Sequence of chain 1.C:
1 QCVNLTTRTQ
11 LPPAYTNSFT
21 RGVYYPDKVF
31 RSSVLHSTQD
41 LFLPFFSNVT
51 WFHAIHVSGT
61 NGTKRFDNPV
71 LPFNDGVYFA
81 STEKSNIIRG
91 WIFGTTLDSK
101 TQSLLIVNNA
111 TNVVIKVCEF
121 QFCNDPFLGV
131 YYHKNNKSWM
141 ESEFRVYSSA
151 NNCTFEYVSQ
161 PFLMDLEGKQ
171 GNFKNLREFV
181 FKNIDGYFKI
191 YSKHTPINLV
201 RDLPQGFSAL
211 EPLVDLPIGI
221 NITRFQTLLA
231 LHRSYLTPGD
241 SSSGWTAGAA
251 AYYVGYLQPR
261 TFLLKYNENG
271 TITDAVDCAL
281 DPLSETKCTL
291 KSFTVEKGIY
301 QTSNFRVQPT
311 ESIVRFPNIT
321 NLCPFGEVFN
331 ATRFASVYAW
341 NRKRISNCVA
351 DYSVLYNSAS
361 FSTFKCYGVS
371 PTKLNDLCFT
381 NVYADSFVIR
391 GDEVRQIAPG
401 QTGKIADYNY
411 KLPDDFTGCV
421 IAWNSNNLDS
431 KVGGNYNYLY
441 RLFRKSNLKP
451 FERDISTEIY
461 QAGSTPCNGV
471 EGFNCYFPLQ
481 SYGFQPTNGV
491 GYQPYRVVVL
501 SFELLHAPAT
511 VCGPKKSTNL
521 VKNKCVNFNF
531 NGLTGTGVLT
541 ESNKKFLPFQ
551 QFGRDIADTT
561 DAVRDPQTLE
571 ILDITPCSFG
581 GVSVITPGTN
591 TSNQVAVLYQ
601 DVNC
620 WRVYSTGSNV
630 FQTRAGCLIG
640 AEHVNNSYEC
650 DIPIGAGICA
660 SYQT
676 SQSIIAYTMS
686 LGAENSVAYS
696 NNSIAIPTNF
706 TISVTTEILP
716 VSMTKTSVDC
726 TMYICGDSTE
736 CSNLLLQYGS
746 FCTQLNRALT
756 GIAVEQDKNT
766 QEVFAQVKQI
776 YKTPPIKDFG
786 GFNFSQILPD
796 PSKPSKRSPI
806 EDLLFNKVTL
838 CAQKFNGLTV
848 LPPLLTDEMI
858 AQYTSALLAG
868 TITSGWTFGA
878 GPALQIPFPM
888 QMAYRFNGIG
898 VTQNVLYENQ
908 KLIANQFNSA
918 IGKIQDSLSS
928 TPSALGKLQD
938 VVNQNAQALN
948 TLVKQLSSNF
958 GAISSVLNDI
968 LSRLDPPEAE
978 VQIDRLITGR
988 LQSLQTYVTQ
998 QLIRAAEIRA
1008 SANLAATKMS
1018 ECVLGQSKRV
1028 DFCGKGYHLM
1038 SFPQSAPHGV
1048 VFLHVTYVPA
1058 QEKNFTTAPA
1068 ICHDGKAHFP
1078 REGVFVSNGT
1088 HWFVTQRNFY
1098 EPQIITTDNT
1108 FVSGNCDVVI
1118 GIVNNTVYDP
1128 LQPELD

Binding-site contacts:
Ligand atom C5 contacts residue TRP620 of chain 1.C at 4.2 Å (hydrophobic).
Ligand atom C1 contacts residue ASN603 of chain 1.C at 1.4 Å.
Ligand atom C7 contacts residue ASN603 of chain 1.C at 3.5 Å.
Ligand atom C6 contacts residue TRP620 of chain 1.C at 3.5 Å (hydrophobic).
Ligand atom C3 contacts residue ASN603 of chain 1.C at 3.8 Å.
Ligand atom C1 contacts residue TRP620 of chain 1.C at 4.4 Å (hydrophobic).
Ligand atom C5 contacts residue ASN603 of chain 1.C at 3.7 Å.
Ligand atom O5 contacts residue ASN603 of chain 1.C at 2.4 Å (h-bond).
Ligand atom N2 contacts residue ASN603 of chain 1.C at 2.9 Å (h-bond).
Ligand atom C4 contacts residue ASN603 of chain 1.C at 4.2 Å.
Ligand atom O5 contacts residue TRP620 of chain 1.C at 3.4 Å.
Ligand atom O7 contacts residue ASN603 of chain 1.C at 3.7 Å.
Ligand atom C2 contacts residue ASN603 of chain 1.C at 2.5 Å.
Ligand atom O6 contacts residue TRP620 of chain 1.C at 3.1 Å.

A protein and the small-molecule ligand that binds it are described below.
Small molecule (SMILES): CC(=O)N[C@@H]1[C@@H](O)[C@H](O)[C@@H](CO)O[C@H]1O